The small molecule below binds the protein below.
Small molecule (SMILES): CC(=O)N[C@H]1[C@H](O[C@H]2[C@H](O)[C@@H](NC(C)=O)CO[C@@H]2CO[C@@H]2O[C@@H](C)[C@@H](O)[C@@H](O)[C@@H]2O)O[C@H](CO)[C@@H](O)[C@@H]1O

Binding-site contacts:
Ligand atom C1 contacts residue ASN341 of chain 1.A at 1.4 Å.
Ligand atom C5 contacts residue ASN341 of chain 1.A at 3.6 Å.
Ligand atom N2 contacts residue ASN341 of chain 1.A at 2.9 Å (h-bond).
Ligand atom C5 contacts residue SER338 of chain 1.A at 4.0 Å.
Ligand atom C6 contacts residue SER338 of chain 1.A at 4.0 Å.
Ligand atom C4 contacts residue ASN341 of chain 1.A at 4.2 Å.
Ligand atom C8 contacts residue ASN341 of chain 1.A at 4.3 Å.
Ligand atom O7 contacts residue ASN341 of chain 1.A at 2.9 Å (h-bond).
Ligand atom C8 contacts residue ILE344 of chain 1.A at 4.2 Å (hydrophobic).
Ligand atom C8 contacts residue PRO335 of chain 1.A at 3.6 Å (hydrophobic).
Ligand atom O5 contacts residue SER338 of chain 1.A at 3.5 Å.
Ligand atom O4 contacts residue GLY336 of chain 1.A at 4.2 Å.
Ligand atom C7 contacts residue ASN341 of chain 1.A at 3.1 Å.
Ligand atom N2 contacts residue GLY336 of chain 1.A at 4.2 Å.
Ligand atom C6 contacts residue PHE337 of chain 1.A at 4.1 Å (hydrophobic).
Ligand atom C7 contacts residue ASN342 of chain 1.A at 4.4 Å.
Ligand atom C8 contacts residue ASN342 of chain 1.A at 3.4 Å.
Ligand atom C5 contacts residue GLY336 of chain 1.A at 4.3 Å.
Ligand atom C3 contacts residue GLY336 of chain 1.A at 3.9 Å.
Ligand atom O5 contacts residue ASN341 of chain 1.A at 2.4 Å (h-bond).
Ligand atom C3 contacts residue ASN341 of chain 1.A at 3.8 Å.
Ligand atom C8 contacts residue SER343 of chain 1.A at 4.4 Å.
Ligand atom O5 contacts residue SER338 of chain 1.A at 4.1 Å.
Ligand atom C6 contacts residue SER338 of chain 1.A at 3.8 Å.
Ligand atom C2 contacts residue GLY336 of chain 1.A at 4.3 Å.
Ligand atom C2 contacts residue ASN341 of chain 1.A at 2.4 Å.
Ligand atom O7 contacts residue GLY336 of chain 1.A at 4.3 Å.
Ligand atom C6 contacts residue ASN341 of chain 1.A at 4.0 Å.
Ligand atom C8 contacts residue GLY336 of chain 1.A at 3.1 Å.
Ligand atom C5 contacts residue PHE337 of chain 1.A at 4.2 Å (hydrophobic).
Ligand atom C1 contacts residue GLY336 of chain 1.A at 4.1 Å.
Ligand atom C1 contacts residue SER338 of chain 1.A at 3.9 Å.
Ligand atom C7 contacts residue GLY336 of chain 1.A at 4.0 Å.
Ligand atom C6 contacts residue ASP340 of chain 1.A at 4.3 Å.
Ligand atom C5 contacts residue ASN341 of chain 1.A at 4.4 Å.

Sequence of chain 1.A:
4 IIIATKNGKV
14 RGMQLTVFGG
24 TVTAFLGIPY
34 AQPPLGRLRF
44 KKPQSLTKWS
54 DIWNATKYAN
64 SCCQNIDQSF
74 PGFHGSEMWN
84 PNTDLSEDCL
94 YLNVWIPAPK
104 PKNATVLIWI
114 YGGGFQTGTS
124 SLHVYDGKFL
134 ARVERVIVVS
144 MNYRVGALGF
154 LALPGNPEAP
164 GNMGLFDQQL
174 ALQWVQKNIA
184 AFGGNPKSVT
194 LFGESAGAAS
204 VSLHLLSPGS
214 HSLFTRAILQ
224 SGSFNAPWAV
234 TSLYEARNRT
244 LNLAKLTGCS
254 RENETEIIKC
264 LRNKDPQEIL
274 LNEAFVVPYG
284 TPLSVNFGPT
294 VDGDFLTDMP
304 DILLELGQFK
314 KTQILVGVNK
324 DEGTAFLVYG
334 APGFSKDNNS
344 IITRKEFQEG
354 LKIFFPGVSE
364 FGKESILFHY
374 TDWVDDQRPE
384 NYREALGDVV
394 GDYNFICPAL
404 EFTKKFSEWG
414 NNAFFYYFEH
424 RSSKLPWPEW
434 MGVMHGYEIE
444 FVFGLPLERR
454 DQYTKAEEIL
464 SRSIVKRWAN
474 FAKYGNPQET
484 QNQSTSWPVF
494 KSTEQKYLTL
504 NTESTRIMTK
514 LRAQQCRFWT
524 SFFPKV